Binding-site contacts:
Ligand atom O6 contacts residue ASN474 of chain 1.A at 3.9 Å.
Ligand atom C8 contacts residue ASN474 of chain 1.A at 3.3 Å.
Ligand atom C3 contacts residue ASN458 of chain 1.A at 3.9 Å.
Ligand atom C6 contacts residue CYS472 of chain 1.A at 3.2 Å (hydrophobic).
Ligand atom C8 contacts residue CYS461 of chain 1.A at 3.9 Å (hydrophobic).
Ligand atom C6 contacts residue CYS461 of chain 1.A at 4.4 Å (hydrophobic).
Ligand atom C7 contacts residue ASN458 of chain 1.A at 3.5 Å.
Ligand atom C3 contacts residue ASN474 of chain 1.A at 3.7 Å.
Ligand atom C5 contacts residue THR460 of chain 1.A at 3.8 Å.
Ligand atom C4 contacts residue ASN458 of chain 1.A at 4.3 Å.
Ligand atom C1 contacts residue THR460 of chain 1.A at 3.3 Å.
Ligand atom C2 contacts residue ASN458 of chain 1.A at 2.6 Å.
Ligand atom C2 contacts residue THR460 of chain 1.A at 4.4 Å.
Ligand atom O4 contacts residue TYR450 of chain 1.A at 4.5 Å.
Ligand atom C6 contacts residue THR460 of chain 1.A at 4.4 Å.
Ligand atom O6 contacts residue CYS472 of chain 1.A at 2.9 Å (h-bond).
Ligand atom N2 contacts residue ASN458 of chain 1.A at 3.0 Å (h-bond).
Ligand atom C7 contacts residue ASN474 of chain 1.A at 3.5 Å.
Ligand atom C8 contacts residue ILE539 of chain 1.A at 4.4 Å (hydrophobic).
Ligand atom O6 contacts residue PHE473 of chain 1.A at 3.5 Å.
Ligand atom C5 contacts residue ASN458 of chain 1.A at 3.6 Å.
Ligand atom O5 contacts residue CYS472 of chain 1.A at 3.4 Å (h-bond).
Ligand atom O3 contacts residue ASN474 of chain 1.A at 3.8 Å.
Ligand atom C5 contacts residue CYS472 of chain 1.A at 4.0 Å (hydrophobic).
Ligand atom N2 contacts residue ASN474 of chain 1.A at 2.8 Å (h-bond).
Ligand atom O7 contacts residue ASN458 of chain 1.A at 3.6 Å (h-bond).
Ligand atom O5 contacts residue ASN458 of chain 1.A at 2.3 Å (h-bond).
Ligand atom C1 contacts residue ASN458 of chain 1.A at 1.4 Å.
Ligand atom O5 contacts residue THR460 of chain 1.A at 3.7 Å.
Ligand atom O3 contacts residue TYR450 of chain 1.A at 4.5 Å.
Ligand atom C2 contacts residue ASN474 of chain 1.A at 3.8 Å.
Ligand atom O6 contacts residue PRO451 of chain 1.A at 3.5 Å.

Sequence of chain 1.A:
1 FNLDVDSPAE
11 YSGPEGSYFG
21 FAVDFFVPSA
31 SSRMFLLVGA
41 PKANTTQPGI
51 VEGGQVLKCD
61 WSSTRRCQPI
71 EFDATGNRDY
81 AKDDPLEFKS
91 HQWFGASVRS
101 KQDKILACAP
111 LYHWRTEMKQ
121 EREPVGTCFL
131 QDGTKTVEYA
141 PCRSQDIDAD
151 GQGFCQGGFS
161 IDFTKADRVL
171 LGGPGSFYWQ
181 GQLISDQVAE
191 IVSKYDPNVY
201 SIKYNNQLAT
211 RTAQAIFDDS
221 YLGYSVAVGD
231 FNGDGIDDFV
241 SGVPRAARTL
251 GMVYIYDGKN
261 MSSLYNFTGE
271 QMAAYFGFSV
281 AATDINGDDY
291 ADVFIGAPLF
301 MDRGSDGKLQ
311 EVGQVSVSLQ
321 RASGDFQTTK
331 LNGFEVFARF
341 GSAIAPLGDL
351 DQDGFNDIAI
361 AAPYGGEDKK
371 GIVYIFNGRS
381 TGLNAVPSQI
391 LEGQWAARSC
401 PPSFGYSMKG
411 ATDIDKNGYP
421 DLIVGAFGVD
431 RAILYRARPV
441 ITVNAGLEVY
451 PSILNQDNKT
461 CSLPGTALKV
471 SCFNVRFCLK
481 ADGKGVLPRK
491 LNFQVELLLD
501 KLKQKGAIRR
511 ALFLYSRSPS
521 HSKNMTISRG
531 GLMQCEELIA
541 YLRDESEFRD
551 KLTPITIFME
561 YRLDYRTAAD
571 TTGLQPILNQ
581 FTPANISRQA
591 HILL

A small-molecule ligand and the protein it binds are described below.
Small molecule (SMILES): CC(=O)N[C@H]1[C@H](O[C@H]2[C@H](O)[C@@H](NC(C)=O)CO[C@@H]2CO)O[C@H](CO)[C@@H](O)[C@@H]1O